Binding-site contacts:
Ligand atom C1 contacts residue LEU165 of chain 1.A at 3.9 Å (hydrophobic).
Ligand atom C contacts residue LEU165 of chain 1.A at 3.7 Å (hydrophobic).
Ligand atom C8 contacts residue ASN35 of chain 1.A at 3.7 Å.
Ligand atom C5 contacts residue ILE130 of chain 1.A at 3.9 Å (hydrophobic).
Ligand atom C contacts residue GLY128 of chain 1.A at 3.6 Å.
Ligand atom C2 contacts residue LYS129 of chain 1.A at 3.7 Å.
Ligand atom C3 contacts residue MET106 of chain 1.A at 4.1 Å (hydrophobic).
Ligand atom O contacts residue COA1 of chain 1.B at 3.1 Å.
Ligand atom C5 contacts residue MET106 of chain 1.A at 3.4 Å (hydrophobic).
Ligand atom C6 contacts residue LEU46 of chain 1.A at 3.9 Å (hydrophobic).
Ligand atom C6 contacts residue ILE130 of chain 1.A at 4.1 Å (hydrophobic).
Ligand atom C1 contacts residue LYS129 of chain 1.A at 3.3 Å.
Ligand atom C contacts residue COA1 of chain 1.B at 3.5 Å.
Ligand atom N contacts residue LYS129 of chain 1.A at 3.4 Å (salt-bridge).
Ligand atom O contacts residue PHE28 of chain 1.A at 3.8 Å.
Ligand atom C4 contacts residue PHE28 of chain 1.A at 3.8 Å (hydrophobic).
Ligand atom O contacts residue LYS129 of chain 1.A at 3.5 Å (salt-bridge).
Ligand atom C1 contacts residue ILE130 of chain 1.A at 3.9 Å (hydrophobic).
Ligand atom O contacts residue ILE130 of chain 1.A at 3.3 Å.
Ligand atom O contacts residue LEU131 of chain 1.A at 2.8 Å (h-bond).
Ligand atom C8 contacts residue ILE102 of chain 1.A at 4.0 Å (hydrophobic).
Ligand atom C3 contacts residue LYS129 of chain 1.A at 4.1 Å.
Ligand atom C6 contacts residue PHE28 of chain 1.A at 3.9 Å (hydrophobic).
Ligand atom C7 contacts residue ASN35 of chain 1.A at 3.7 Å.
Ligand atom C8 contacts residue PHE28 of chain 1.A at 3.9 Å (hydrophobic).
Ligand atom C7 contacts residue PHE28 of chain 1.A at 3.9 Å (hydrophobic).
Ligand atom C2 contacts residue PHE28 of chain 1.A at 3.9 Å (hydrophobic).
Ligand atom C7 contacts residue ILE102 of chain 1.A at 3.9 Å (hydrophobic).
Ligand atom C6 contacts residue MET106 of chain 1.A at 4.0 Å (hydrophobic).
Ligand atom C9 contacts residue PHE28 of chain 1.A at 3.9 Å (hydrophobic).
Ligand atom C1 contacts residue COA1 of chain 1.B at 3.6 Å.
Ligand atom C8 contacts residue ASN32 of chain 1.A at 3.4 Å.
Ligand atom C9 contacts residue ASN32 of chain 1.A at 3.5 Å.
Ligand atom C1 contacts residue LEU131 of chain 1.A at 3.7 Å (hydrophobic).
Ligand atom C4 contacts residue MET106 of chain 1.A at 3.8 Å (hydrophobic).
Ligand atom C5 contacts residue PHE28 of chain 1.A at 3.8 Å (hydrophobic).
Ligand atom C contacts residue LYS129 of chain 1.A at 3.8 Å.
Ligand atom N contacts residue LEU165 of chain 1.A at 3.1 Å (h-bond).
Ligand atom C contacts residue VAL164 of chain 1.A at 3.6 Å (hydrophobic).
Ligand atom C contacts residue LEU131 of chain 1.A at 3.9 Å (hydrophobic).

The small molecule below binds the protein below.
Small molecule (SMILES): CC(=O)NCCc1ccccc1

Sequence of chain 1.A:
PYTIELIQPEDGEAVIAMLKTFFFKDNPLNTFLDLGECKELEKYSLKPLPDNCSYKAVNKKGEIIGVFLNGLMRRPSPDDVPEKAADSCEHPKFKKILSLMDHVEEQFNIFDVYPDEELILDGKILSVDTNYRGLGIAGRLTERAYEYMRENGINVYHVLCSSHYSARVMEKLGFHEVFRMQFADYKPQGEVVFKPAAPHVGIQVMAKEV